Sequence of chain 1.A:
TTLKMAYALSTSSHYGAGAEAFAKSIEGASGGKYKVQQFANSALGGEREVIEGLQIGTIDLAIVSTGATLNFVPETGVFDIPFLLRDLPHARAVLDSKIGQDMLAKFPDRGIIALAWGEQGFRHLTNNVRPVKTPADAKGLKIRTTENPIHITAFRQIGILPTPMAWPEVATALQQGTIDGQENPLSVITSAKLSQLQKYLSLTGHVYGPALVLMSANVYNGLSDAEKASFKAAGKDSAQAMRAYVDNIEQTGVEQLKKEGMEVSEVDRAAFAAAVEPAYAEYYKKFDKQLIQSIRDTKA

This protein binds this small molecule.
Small molecule (SMILES): CC(C)(CO)[C@@H](O)C(=O)[O-]

Binding-site contacts:
Ligand atom C3 contacts residue GLN145 of chain 1.A at 4.3 Å.
Ligand atom C1 contacts residue ASN209 of chain 1.A at 4.0 Å.
Ligand atom C5 contacts residue TRP192 of chain 1.A at 3.8 Å (hydrophobic).
Ligand atom C1 contacts residue SER90 of chain 1.A at 4.3 Å.
Ligand atom O3 contacts residue ARG148 of chain 1.A at 3.0 Å (salt-bridge).
Ligand atom C4 contacts residue ASN209 of chain 1.A at 3.8 Å.
Ligand atom C1 contacts residue TRP192 of chain 1.A at 4.2 Å (hydrophobic).
Ligand atom O4 contacts residue GLU72 of chain 1.A at 2.8 Å (salt-bridge).
Ligand atom C3 contacts residue SER90 of chain 1.A at 4.4 Å.
Ligand atom O1 contacts residue ARG169 of chain 1.A at 2.8 Å (salt-bridge).
Ligand atom O4 contacts residue GLN145 of chain 1.A at 3.6 Å.
Ligand atom C5 contacts residue GLU72 of chain 1.A at 3.7 Å.
Ligand atom C1 contacts residue THR171 of chain 1.A at 3.6 Å.
Ligand atom O1 contacts residue ASN209 of chain 1.A at 3.0 Å (h-bond).
Ligand atom C6 contacts residue GLU72 of chain 1.A at 4.0 Å.
Ligand atom C2 contacts residue SER90 of chain 1.A at 3.6 Å.
Ligand atom C4 contacts residue VAL213 of chain 1.A at 4.0 Å (hydrophobic).
Ligand atom C1 contacts residue ARG148 of chain 1.A at 3.9 Å.
Ligand atom O4 contacts residue SER90 of chain 1.A at 3.1 Å.
Ligand atom C2 contacts residue GLN145 of chain 1.A at 3.9 Å.
Ligand atom C3 contacts residue ASN209 of chain 1.A at 4.3 Å.
Ligand atom O1 contacts residue THR171 of chain 1.A at 3.5 Å.
Ligand atom O1 contacts residue ARG148 of chain 1.A at 3.0 Å (salt-bridge).
Ligand atom O2 contacts residue SER90 of chain 1.A at 4.3 Å.
Ligand atom C5 contacts residue ALA33 of chain 1.A at 4.1 Å (hydrophobic).
Ligand atom O3 contacts residue GLN145 of chain 1.A at 2.9 Å (h-bond).
Ligand atom C4 contacts residue TRP192 of chain 1.A at 3.7 Å (hydrophobic).
Ligand atom C2 contacts residue ASN209 of chain 1.A at 3.8 Å.
Ligand atom O3 contacts residue SER90 of chain 1.A at 3.9 Å.
Ligand atom O1 contacts residue TRP192 of chain 1.A at 4.1 Å.
Ligand atom C6 contacts residue SER90 of chain 1.A at 4.1 Å.
Ligand atom O3 contacts residue ASN209 of chain 1.A at 2.8 Å (h-bond).
Ligand atom C6 contacts residue GLN145 of chain 1.A at 3.2 Å.
Ligand atom C2 contacts residue ARG148 of chain 1.A at 4.1 Å.
Ligand atom C1 contacts residue ARG169 of chain 1.A at 3.6 Å.
Ligand atom C6 contacts residue TYR40 of chain 1.A at 3.6 Å (hydrophobic).
Ligand atom O2 contacts residue TRP192 of chain 1.A at 4.2 Å.
Ligand atom O2 contacts residue THR171 of chain 1.A at 3.4 Å.
Ligand atom O2 contacts residue ARG169 of chain 1.A at 2.9 Å (salt-bridge).
Ligand atom O4 contacts residue TYR40 of chain 1.A at 2.8 Å (h-bond).